Binding-site contacts:
Ligand atom O7 contacts residue ASN255 of chain 1.F at 4.3 Å.
Ligand atom C1 contacts residue PRO284 of chain 1.F at 4.4 Å (hydrophobic).
Ligand atom C5 contacts residue ASN439 of chain 1.F at 3.8 Å.
Ligand atom N2 contacts residue ASN439 of chain 1.F at 2.9 Å (h-bond).
Ligand atom C8 contacts residue NAG1 of chain 1.S at 3.3 Å.
Ligand atom C2 contacts residue ASN439 of chain 1.F at 2.5 Å.
Ligand atom C1 contacts residue ASN439 of chain 1.F at 1.5 Å.
Ligand atom O6 contacts residue PRO284 of chain 1.F at 4.0 Å.
Ligand atom O5 contacts residue ASN439 of chain 1.F at 2.5 Å (h-bond).
Ligand atom C8 contacts residue ASN255 of chain 1.F at 3.3 Å.
Ligand atom C4 contacts residue ASN439 of chain 1.F at 4.3 Å.
Ligand atom C8 contacts residue ASN439 of chain 1.F at 4.2 Å.
Ligand atom O5 contacts residue PRO284 of chain 1.F at 3.8 Å.
Ligand atom C3 contacts residue ASN439 of chain 1.F at 3.9 Å.
Ligand atom C7 contacts residue ASN255 of chain 1.F at 4.1 Å.
Ligand atom C7 contacts residue ASN439 of chain 1.F at 3.5 Å.
Ligand atom O7 contacts residue ASN439 of chain 1.F at 3.8 Å.

Sequence of chain 1.F:
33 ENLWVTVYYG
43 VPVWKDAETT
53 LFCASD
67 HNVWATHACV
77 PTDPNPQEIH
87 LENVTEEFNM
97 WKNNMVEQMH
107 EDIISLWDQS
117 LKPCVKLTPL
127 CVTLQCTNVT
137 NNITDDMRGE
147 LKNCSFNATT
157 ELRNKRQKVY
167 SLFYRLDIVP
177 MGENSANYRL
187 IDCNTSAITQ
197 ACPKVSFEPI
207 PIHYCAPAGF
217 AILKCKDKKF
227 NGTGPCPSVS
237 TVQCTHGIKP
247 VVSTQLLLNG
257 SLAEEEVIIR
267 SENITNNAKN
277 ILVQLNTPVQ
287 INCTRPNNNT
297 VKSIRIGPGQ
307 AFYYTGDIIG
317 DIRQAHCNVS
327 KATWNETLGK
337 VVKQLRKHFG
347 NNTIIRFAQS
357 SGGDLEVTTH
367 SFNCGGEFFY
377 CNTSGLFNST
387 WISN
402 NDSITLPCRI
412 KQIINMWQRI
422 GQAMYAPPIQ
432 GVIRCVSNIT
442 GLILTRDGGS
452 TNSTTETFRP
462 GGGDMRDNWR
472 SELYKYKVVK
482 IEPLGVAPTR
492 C

A small-molecule ligand and the protein it binds are described below.
Small molecule (SMILES): CC(=O)N[C@@H]1[C@@H](O)[C@H](O)[C@@H](CO)O[C@H]1O